Binding-site contacts:
Ligand atom C7 contacts residue C151 of chain 57.D at 3.4 Å.
Ligand atom C1 contacts residue TRP374 of chain 57.A at 3.6 Å (hydrophobic).
Ligand atom O1S contacts residue GLY222 of chain 57.A at 2.3 Å (h-bond).
Ligand atom C10 contacts residue C151 of chain 57.D at 3.4 Å.
Ligand atom C16 contacts residue ASP229 of chain 57.A at 4.3 Å.
Ligand atom C13 contacts residue C151 of chain 57.D at 4.5 Å.
Ligand atom O3S contacts residue PHE223 of chain 57.A at 3.9 Å.
Ligand atom S1 contacts residue TRP374 of chain 57.A at 4.0 Å.
Ligand atom C3 contacts residue TRP374 of chain 57.A at 4.3 Å (hydrophobic).
Ligand atom S1 contacts residue GLY222 of chain 57.A at 3.0 Å (h-bond).
Ligand atom O3S contacts residue GLY222 of chain 57.A at 2.9 Å (h-bond).
Ligand atom S1 contacts residue ARG224 of chain 57.A at 4.3 Å.
Ligand atom C6 contacts residue C151 of chain 57.D at 4.2 Å.
Ligand atom C9 contacts residue C151 of chain 57.D at 3.4 Å.
Ligand atom C8 contacts residue C151 of chain 57.D at 3.7 Å.
Ligand atom O3S contacts residue TRP374 of chain 57.A at 3.3 Å.
Ligand atom C2 contacts residue TRP374 of chain 57.A at 4.1 Å (hydrophobic).
Ligand atom O2S contacts residue ARG224 of chain 57.A at 4.5 Å.
Ligand atom O2S contacts residue GLY222 of chain 57.A at 3.3 Å (h-bond).
Ligand atom C5 contacts residue C151 of chain 57.D at 4.0 Å.
Ligand atom O1S contacts residue LYS215 of chain 57.A at 2.7 Å (salt-bridge).
Ligand atom O1S contacts residue TRP374 of chain 57.A at 4.3 Å.
Ligand atom O3S contacts residue ARG224 of chain 57.A at 2.9 Å (salt-bridge).
Ligand atom S1 contacts residue LYS215 of chain 57.A at 4.1 Å.
Ligand atom O1S contacts residue PHE223 of chain 57.A at 4.5 Å.
Ligand atom C11 contacts residue C151 of chain 57.D at 3.5 Å.
Ligand atom C12 contacts residue C151 of chain 57.D at 3.4 Å.

Sequence of chain 57.A:
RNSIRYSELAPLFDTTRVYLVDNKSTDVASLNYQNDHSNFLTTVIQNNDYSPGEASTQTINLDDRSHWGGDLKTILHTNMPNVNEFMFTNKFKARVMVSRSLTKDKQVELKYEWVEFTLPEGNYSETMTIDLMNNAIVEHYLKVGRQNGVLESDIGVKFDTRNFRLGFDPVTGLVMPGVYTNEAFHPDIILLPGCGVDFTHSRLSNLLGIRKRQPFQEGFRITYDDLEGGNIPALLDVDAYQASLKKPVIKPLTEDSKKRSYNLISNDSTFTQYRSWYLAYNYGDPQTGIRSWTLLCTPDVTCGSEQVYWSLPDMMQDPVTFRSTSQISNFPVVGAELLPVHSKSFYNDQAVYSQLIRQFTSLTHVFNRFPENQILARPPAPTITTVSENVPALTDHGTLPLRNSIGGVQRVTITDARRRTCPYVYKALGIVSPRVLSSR

This small molecule binds to this protein.
Small molecule (SMILES): CCCCCCCCCCCC[N+](C)(C)CCCS(=O)(=O)O